The small molecule below binds the protein below.
Small molecule (SMILES): NCC(=O)O

Binding-site contacts:
Ligand atom CA contacts residue LYS144 of chain 1.A at 3.8 Å.
Ligand atom O contacts residue HIS145 of chain 1.A at 2.9 Å (h-bond).
Ligand atom N contacts residue TYR214 of chain 1.A at 3.7 Å.
Ligand atom CA contacts residue HIS145 of chain 1.A at 4.1 Å.
Ligand atom CA contacts residue ASP91 of chain 1.A at 3.9 Å.
Ligand atom C contacts residue ASP91 of chain 1.A at 4.2 Å.
Ligand atom O contacts residue LYS144 of chain 1.A at 3.4 Å.
Ligand atom OXT contacts residue LEU92 of chain 1.A at 3.7 Å.
Ligand atom OXT contacts residue HIS145 of chain 1.A at 3.9 Å.
Ligand atom C contacts residue ARG98 of chain 1.A at 3.5 Å.
Ligand atom N contacts residue GLU188 of chain 1.A at 2.8 Å (salt-bridge).
Ligand atom O contacts residue PHE63 of chain 1.A at 3.4 Å.
Ligand atom CA contacts residue GLU188 of chain 1.A at 3.3 Å.
Ligand atom OXT contacts residue ASP91 of chain 1.A at 3.7 Å.
Ligand atom C contacts residue PHE63 of chain 1.A at 3.2 Å (hydrophobic).
Ligand atom O contacts residue ARG98 of chain 1.A at 2.8 Å (salt-bridge).
Ligand atom C contacts residue SER93 of chain 1.A at 3.7 Å.
Ligand atom OXT contacts residue ARG98 of chain 1.A at 2.8 Å (salt-bridge).
Ligand atom C contacts residue LYS144 of chain 1.A at 4.1 Å.
Ligand atom N contacts residue ASP91 of chain 1.A at 2.8 Å (salt-bridge).
Ligand atom OXT contacts residue PHE63 of chain 1.A at 3.5 Å.
Ligand atom C contacts residue GLU188 of chain 1.A at 4.1 Å.
Ligand atom CA contacts residue SER93 of chain 1.A at 3.6 Å.
Ligand atom OXT contacts residue SER93 of chain 1.A at 2.9 Å (h-bond).
Ligand atom CA contacts residue PHE63 of chain 1.A at 3.6 Å (hydrophobic).
Ligand atom N contacts residue PHE63 of chain 1.A at 4.0 Å.
Ligand atom C contacts residue HIS145 of chain 1.A at 3.5 Å.
Ligand atom N contacts residue SER93 of chain 1.A at 2.8 Å (h-bond).

Sequence of chain 1.A:
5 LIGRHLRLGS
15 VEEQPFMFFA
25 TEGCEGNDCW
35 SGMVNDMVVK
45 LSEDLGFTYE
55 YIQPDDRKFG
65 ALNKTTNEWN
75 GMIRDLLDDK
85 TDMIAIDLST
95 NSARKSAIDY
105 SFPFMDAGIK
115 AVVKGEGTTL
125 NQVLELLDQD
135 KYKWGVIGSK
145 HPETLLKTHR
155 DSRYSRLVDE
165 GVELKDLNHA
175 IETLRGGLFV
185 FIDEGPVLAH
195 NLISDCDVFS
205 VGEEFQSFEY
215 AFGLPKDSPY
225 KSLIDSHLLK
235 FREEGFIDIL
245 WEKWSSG